This protein binds this small molecule.
Small molecule (SMILES): O=C(CCc1cccnc1)N[C@H](CS[C@@H](Cc1ccccc1)C(=O)NCCc1cccnc1)Cc1ccccc1

Binding-site contacts:
Ligand atom C39 contacts residue ALA285 of chain 2.A at 3.8 Å (hydrophobic).
Ligand atom C40 contacts residue ALA285 of chain 2.A at 3.5 Å (hydrophobic).
Ligand atom N36 contacts residue HEM1 of chain 2.B at 2.0 Å.
Ligand atom C13 contacts residue ARG85 of chain 2.A at 3.5 Å.
Ligand atom C07 contacts residue PHE88 of chain 2.A at 3.8 Å (hydrophobic).
Ligand atom C38 contacts residue THR289 of chain 2.A at 3.7 Å.
Ligand atom C19 contacts residue PHE88 of chain 2.A at 3.4 Å (hydrophobic).
Ligand atom O17 contacts residue PHE195 of chain 2.A at 3.6 Å.
Ligand atom C24 contacts residue HEM1 of chain 2.B at 3.7 Å.
Ligand atom C40 contacts residue HEM1 of chain 2.B at 3.0 Å.
Ligand atom O35 contacts residue HEM1 of chain 2.B at 3.7 Å.
Ligand atom C27 contacts residue SER99 of chain 2.A at 3.7 Å.
Ligand atom O35 contacts residue SER99 of chain 2.A at 2.6 Å (h-bond).
Ligand atom C02 contacts residue PHE195 of chain 2.A at 3.9 Å (hydrophobic).
Ligand atom C01 contacts residue ARG86 of chain 2.A at 3.6 Å.
Ligand atom C31 contacts residue ILE100 of chain 2.A at 3.7 Å (hydrophobic).
Ligand atom C23 contacts residue HEM1 of chain 2.B at 3.2 Å.
Ligand atom C10 contacts residue PHE195 of chain 2.A at 3.5 Å (hydrophobic).
Ligand atom C25 contacts residue ALA350 of chain 2.A at 3.5 Å (hydrophobic).
Ligand atom N04 contacts residue THR204 of chain 2.A at 3.0 Å (h-bond).
Ligand atom C16 contacts residue SER99 of chain 2.A at 3.4 Å.
Ligand atom C28 contacts residue ILE281 of chain 2.A at 3.7 Å (hydrophobic).
Ligand atom C27 contacts residue ILE100 of chain 2.A at 3.5 Å (hydrophobic).
Ligand atom C07 contacts residue PHE195 of chain 2.A at 3.7 Å (hydrophobic).
Ligand atom C34 contacts residue ALA285 of chain 2.A at 3.5 Å (hydrophobic).
Ligand atom C37 contacts residue HEM1 of chain 2.B at 2.8 Å.
Ligand atom C30 contacts residue PHE193 of chain 2.A at 3.6 Å (hydrophobic).
Ligand atom N09 contacts residue PHE195 of chain 2.A at 3.5 Å.
Ligand atom C18 contacts residue PHE88 of chain 2.A at 3.4 Å (hydrophobic).
Ligand atom C05 contacts residue ARG86 of chain 2.A at 3.8 Å.
Ligand atom C29 contacts residue PHE193 of chain 2.A at 3.8 Å (hydrophobic).
Ligand atom C06 contacts residue ARG86 of chain 2.A at 3.2 Å.
Ligand atom C18 contacts residue PHE195 of chain 2.A at 3.6 Å (hydrophobic).
Ligand atom C24 contacts residue ALA350 of chain 2.A at 3.8 Å (hydrophobic).
Ligand atom C31 contacts residue PHE88 of chain 2.A at 3.5 Å (hydrophobic).
Ligand atom C33 contacts residue ALA285 of chain 2.A at 3.8 Å (hydrophobic).
Ligand atom C20 contacts residue HEM1 of chain 2.B at 3.8 Å.
Ligand atom C05 contacts residue THR204 of chain 2.A at 3.5 Å.
Ligand atom C08 contacts residue PHE195 of chain 2.A at 3.9 Å (hydrophobic).
Ligand atom C02 contacts residue ARG86 of chain 2.A at 3.7 Å.

Sequence of chain 2.A:
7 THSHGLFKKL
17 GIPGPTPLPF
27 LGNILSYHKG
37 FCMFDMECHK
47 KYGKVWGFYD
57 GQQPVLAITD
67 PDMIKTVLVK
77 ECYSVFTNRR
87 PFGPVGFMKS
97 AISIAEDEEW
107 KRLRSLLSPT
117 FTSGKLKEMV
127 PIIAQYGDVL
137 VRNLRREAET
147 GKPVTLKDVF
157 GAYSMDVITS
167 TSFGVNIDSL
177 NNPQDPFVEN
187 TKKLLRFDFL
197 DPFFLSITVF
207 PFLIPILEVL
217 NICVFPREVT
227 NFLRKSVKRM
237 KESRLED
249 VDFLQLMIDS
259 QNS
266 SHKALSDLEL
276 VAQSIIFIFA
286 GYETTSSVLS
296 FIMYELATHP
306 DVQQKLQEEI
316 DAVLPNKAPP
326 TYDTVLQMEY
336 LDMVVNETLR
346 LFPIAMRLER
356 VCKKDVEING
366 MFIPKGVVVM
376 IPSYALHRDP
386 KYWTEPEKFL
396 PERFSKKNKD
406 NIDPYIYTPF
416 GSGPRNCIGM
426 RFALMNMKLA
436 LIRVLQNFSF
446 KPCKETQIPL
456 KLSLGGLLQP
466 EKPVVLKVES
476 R